The small molecule below binds the protein below.
Small molecule (SMILES): CC(C)C[C@H](N)C(=O)O

Binding-site contacts:
Ligand atom CD2 contacts residue SER156 of chain 9.A at 3.4 Å.
Ligand atom OXT contacts residue SER141 of chain 9.A at 2.3 Å (h-bond).
Ligand atom CD2 contacts residue TYR1 of chain 9.I at 1.7 Å (hydrophobic).
Ligand atom OXT contacts residue HIS33 of chain 9.A at 2.7 Å (h-bond).
Ligand atom OXT contacts residue GOL1 of chain 9.O at 4.2 Å.
Ligand atom O contacts residue ASP140 of chain 9.A at 3.8 Å.
Ligand atom N contacts residue SER141 of chain 9.A at 3.0 Å (h-bond).
Ligand atom O contacts residue PRO138 of chain 9.A at 3.7 Å.
Ligand atom CG contacts residue TYR1 of chain 9.I at 1.0 Å (hydrophobic).
Ligand atom CD2 contacts residue GLY157 of chain 9.A at 3.3 Å.
Ligand atom CD2 contacts residue GOL1 of chain 9.O at 4.0 Å.
Ligand atom N contacts residue SER156 of chain 9.A at 4.1 Å.
Ligand atom CD1 contacts residue TYR1 of chain 9.I at 0.7 Å (hydrophobic).
Ligand atom CG contacts residue GLY157 of chain 9.A at 4.0 Å.
Ligand atom OXT contacts residue TYR1 of chain 9.I at 0.0 Å (h-bond).
Ligand atom CA contacts residue SER141 of chain 9.A at 2.4 Å.
Ligand atom CG contacts residue GLU137 of chain 9.A at 3.9 Å.
Ligand atom C contacts residue TYR1 of chain 9.I at 0.0 Å (hydrophobic).
Ligand atom C contacts residue GLY139 of chain 9.A at 3.9 Å.
Ligand atom CG contacts residue SER141 of chain 9.A at 3.6 Å.
Ligand atom CD1 contacts residue GLY157 of chain 9.A at 3.7 Å.
Ligand atom O contacts residue GLY139 of chain 9.A at 2.8 Å (h-bond).
Ligand atom N contacts residue GOL1 of chain 9.O at 2.4 Å (h-bond).
Ligand atom CD1 contacts residue GLY158 of chain 9.A at 3.8 Å.
Ligand atom C contacts residue HIS33 of chain 9.A at 3.7 Å.
Ligand atom CD1 contacts residue ALA136 of chain 9.A at 4.1 Å (hydrophobic).
Ligand atom N contacts residue TYR1 of chain 9.I at 0.0 Å (h-bond).
Ligand atom CA contacts residue TYR1 of chain 9.I at 0.1 Å (hydrophobic).
Ligand atom CD2 contacts residue SER141 of chain 9.A at 3.0 Å.
Ligand atom CA contacts residue GOL1 of chain 9.O at 3.6 Å.
Ligand atom O contacts residue SER141 of chain 9.A at 2.5 Å (h-bond).
Ligand atom CD2 contacts residue THR155 of chain 9.A at 3.4 Å.
Ligand atom O contacts residue TYR1 of chain 9.I at 0.0 Å (h-bond).
Ligand atom CA contacts residue PRO138 of chain 9.A at 3.8 Å (hydrophobic).
Ligand atom CB contacts residue PRO138 of chain 9.A at 3.6 Å (hydrophobic).
Ligand atom CB contacts residue SER141 of chain 9.A at 3.1 Å.
Ligand atom CB contacts residue GLU137 of chain 9.A at 3.4 Å.
Ligand atom CG contacts residue ALA136 of chain 9.A at 4.0 Å (hydrophobic).
Ligand atom CB contacts residue TYR1 of chain 9.I at 0.8 Å (hydrophobic).
Ligand atom C contacts residue SER141 of chain 9.A at 1.6 Å.

Sequence of chain 9.A:
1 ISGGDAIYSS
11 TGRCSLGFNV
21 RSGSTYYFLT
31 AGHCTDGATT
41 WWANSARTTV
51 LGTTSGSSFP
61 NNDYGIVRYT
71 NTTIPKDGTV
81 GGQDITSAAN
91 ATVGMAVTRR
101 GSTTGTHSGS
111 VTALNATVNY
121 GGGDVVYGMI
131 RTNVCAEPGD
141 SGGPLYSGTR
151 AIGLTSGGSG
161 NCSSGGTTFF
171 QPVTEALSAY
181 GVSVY